Binding-site contacts:
Ligand atom C3 contacts residue ASN80 of chain 1.C at 3.8 Å.
Ligand atom C4 contacts residue ASN80 of chain 1.C at 4.3 Å.
Ligand atom C2 contacts residue ASN80 of chain 1.C at 2.5 Å.
Ligand atom C7 contacts residue ASN80 of chain 1.C at 3.5 Å.
Ligand atom C5 contacts residue ASN80 of chain 1.C at 3.7 Å.
Ligand atom C7 contacts residue VAL343 of chain 1.C at 4.0 Å (hydrophobic).
Ligand atom C1 contacts residue ASN80 of chain 1.C at 1.4 Å.
Ligand atom C8 contacts residue VAL343 of chain 1.C at 3.8 Å (hydrophobic).
Ligand atom O5 contacts residue ASN80 of chain 1.C at 2.4 Å (h-bond).
Ligand atom C6 contacts residue SER933 of chain 1.C at 4.2 Å.
Ligand atom N2 contacts residue ASN80 of chain 1.C at 3.0 Å (h-bond).
Ligand atom O7 contacts residue ASN80 of chain 1.C at 3.6 Å.
Ligand atom N2 contacts residue VAL343 of chain 1.C at 3.9 Å.

Sequence of chain 1.C:
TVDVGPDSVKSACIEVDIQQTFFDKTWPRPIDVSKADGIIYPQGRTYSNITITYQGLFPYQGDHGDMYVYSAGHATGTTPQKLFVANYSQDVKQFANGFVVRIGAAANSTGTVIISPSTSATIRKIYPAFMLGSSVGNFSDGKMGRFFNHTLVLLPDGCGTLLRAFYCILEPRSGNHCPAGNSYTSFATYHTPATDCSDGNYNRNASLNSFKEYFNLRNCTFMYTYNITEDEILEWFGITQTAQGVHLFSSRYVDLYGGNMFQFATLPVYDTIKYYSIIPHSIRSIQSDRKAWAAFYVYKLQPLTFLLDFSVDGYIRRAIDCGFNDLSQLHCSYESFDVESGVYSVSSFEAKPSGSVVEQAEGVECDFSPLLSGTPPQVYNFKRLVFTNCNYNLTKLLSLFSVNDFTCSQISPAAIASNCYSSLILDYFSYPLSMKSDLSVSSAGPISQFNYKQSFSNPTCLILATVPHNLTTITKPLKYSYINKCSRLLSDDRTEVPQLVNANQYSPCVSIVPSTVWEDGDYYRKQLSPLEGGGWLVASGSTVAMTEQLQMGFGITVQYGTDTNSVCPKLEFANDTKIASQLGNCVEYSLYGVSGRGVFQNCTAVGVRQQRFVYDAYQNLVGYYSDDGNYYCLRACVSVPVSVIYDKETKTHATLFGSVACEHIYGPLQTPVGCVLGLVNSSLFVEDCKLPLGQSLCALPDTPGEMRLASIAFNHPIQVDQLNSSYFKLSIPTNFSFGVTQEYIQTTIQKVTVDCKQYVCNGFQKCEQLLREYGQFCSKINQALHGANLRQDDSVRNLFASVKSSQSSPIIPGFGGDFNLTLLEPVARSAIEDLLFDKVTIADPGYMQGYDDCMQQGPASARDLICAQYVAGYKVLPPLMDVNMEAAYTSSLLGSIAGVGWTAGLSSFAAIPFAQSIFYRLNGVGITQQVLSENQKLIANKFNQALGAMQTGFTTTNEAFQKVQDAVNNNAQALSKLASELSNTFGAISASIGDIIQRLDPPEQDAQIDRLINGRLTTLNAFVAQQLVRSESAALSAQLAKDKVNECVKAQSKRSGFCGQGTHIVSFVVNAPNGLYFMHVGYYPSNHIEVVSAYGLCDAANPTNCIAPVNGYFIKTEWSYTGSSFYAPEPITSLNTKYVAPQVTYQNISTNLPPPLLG

This protein binds this small molecule.
Small molecule (SMILES): CC(=O)N[C@H]1[C@H](O[C@H]2[C@H](O)[C@@H](NC(C)=O)CO[C@@H]2CO)O[C@H](CO)[C@@H](O)[C@@H]1O